Sequence of chain 1.N:
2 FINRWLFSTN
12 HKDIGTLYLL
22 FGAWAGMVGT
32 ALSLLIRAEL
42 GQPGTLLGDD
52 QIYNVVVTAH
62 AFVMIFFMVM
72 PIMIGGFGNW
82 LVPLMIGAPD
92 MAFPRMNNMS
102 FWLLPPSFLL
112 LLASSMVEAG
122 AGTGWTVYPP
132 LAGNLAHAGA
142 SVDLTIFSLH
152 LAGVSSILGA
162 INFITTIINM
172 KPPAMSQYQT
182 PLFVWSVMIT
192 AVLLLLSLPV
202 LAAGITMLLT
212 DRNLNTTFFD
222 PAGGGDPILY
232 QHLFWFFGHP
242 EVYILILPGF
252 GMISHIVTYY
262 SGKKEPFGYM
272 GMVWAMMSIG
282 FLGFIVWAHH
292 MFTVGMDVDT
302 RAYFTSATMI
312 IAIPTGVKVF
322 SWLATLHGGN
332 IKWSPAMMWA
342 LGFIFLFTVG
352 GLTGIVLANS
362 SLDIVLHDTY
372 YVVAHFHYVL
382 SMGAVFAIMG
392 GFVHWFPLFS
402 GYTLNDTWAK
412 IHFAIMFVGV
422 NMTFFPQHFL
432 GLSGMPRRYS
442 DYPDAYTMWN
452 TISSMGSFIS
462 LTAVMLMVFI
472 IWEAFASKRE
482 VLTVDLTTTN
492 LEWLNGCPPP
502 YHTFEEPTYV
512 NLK

The protein below binds the small molecule below.
Small molecule (SMILES): C[C@H](CCC(=O)O)[C@H]1CC[C@H]2[C@@H]3[C@H](O)C[C@@H]4C[C@H](O)CC[C@]4(C)[C@H]3C[C@H](O)[C@]12C

Sequence of chain 1.O:
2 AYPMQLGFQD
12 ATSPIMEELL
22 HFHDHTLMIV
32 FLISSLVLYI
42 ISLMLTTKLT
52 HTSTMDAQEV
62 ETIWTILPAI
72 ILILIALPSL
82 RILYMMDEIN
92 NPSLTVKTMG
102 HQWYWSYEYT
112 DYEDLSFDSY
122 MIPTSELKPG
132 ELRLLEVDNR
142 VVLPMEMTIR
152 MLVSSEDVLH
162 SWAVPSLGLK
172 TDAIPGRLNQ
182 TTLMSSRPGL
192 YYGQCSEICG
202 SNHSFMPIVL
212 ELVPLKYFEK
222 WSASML

Binding-site contacts:
Ligand atom C7 contacts residue GLU62 of chain 1.O at 3.5 Å.
Ligand atom C22 contacts residue MET271 of chain 1.N at 3.9 Å (hydrophobic).
Ligand atom C16 contacts residue MET271 of chain 1.N at 3.7 Å (hydrophobic).
Ligand atom C3 contacts residue THR66 of chain 1.O at 4.1 Å.
Ligand atom C5 contacts residue THR66 of chain 1.O at 3.9 Å.
Ligand atom C3 contacts residue GLU62 of chain 1.O at 4.2 Å.
Ligand atom C8 contacts residue TRP275 of chain 1.N at 4.3 Å (hydrophobic).
Ligand atom C4 contacts residue GLU62 of chain 1.O at 3.8 Å.
Ligand atom C15 contacts residue TRP275 of chain 1.N at 4.0 Å (hydrophobic).
Ligand atom C7 contacts residue TRP275 of chain 1.N at 3.9 Å (hydrophobic).
Ligand atom C16 contacts residue GLY272 of chain 1.N at 4.2 Å.
Ligand atom C24 contacts residue MET271 of chain 1.N at 3.9 Å (hydrophobic).
Ligand atom O3 contacts residue THR63 of chain 1.O at 3.0 Å (h-bond).
Ligand atom C3 contacts residue THR63 of chain 1.O at 4.2 Å.
Ligand atom C15 contacts residue GLY272 of chain 1.N at 3.9 Å.
Ligand atom C15 contacts residue MET271 of chain 1.N at 3.9 Å (hydrophobic).
Ligand atom C6 contacts residue GLU62 of chain 1.O at 3.9 Å.
Ligand atom C6 contacts residue TRP275 of chain 1.N at 3.8 Å (hydrophobic).
Ligand atom C18 contacts residue TRP275 of chain 1.N at 4.0 Å (hydrophobic).
Ligand atom O7 contacts residue GLY272 of chain 1.N at 4.4 Å.
Ligand atom C19 contacts residue TRP275 of chain 1.N at 4.0 Å (hydrophobic).
Ligand atom C4 contacts residue THR66 of chain 1.O at 3.8 Å.
Ligand atom O26 contacts residue MET271 of chain 1.N at 4.0 Å.
Ligand atom O3 contacts residue GLU62 of chain 1.O at 3.7 Å.
Ligand atom C6 contacts residue THR66 of chain 1.O at 3.9 Å.
Ligand atom O7 contacts residue GLU62 of chain 1.O at 2.6 Å (salt-bridge).
Ligand atom O25 contacts residue MET271 of chain 1.N at 3.4 Å.